Sequence of chain 5.G:
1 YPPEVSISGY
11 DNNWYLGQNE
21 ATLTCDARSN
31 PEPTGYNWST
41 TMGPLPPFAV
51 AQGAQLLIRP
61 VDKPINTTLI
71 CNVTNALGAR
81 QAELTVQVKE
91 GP

This protein binds this small molecule.
Small molecule (SMILES): CC(=O)N[C@H]1[C@H](O[C@H]2[C@H](O)[C@@H](NC(C)=O)CO[C@@H]2CO[C@@H]2O[C@@H](C)[C@@H](O)[C@@H](O)[C@@H]2O)O[C@H](CO)[C@@H](O[C@@H]2O[C@H](CO)[C@@H](O)[C@H](O)[C@@H]2O)[C@@H]1O

Binding-site contacts:
Ligand atom C8 contacts residue GLN87 of chain 5.G at 4.5 Å.
Ligand atom N2 contacts residue PRO64 of chain 5.G at 4.3 Å.
Ligand atom N2 contacts residue ILE65 of chain 5.G at 4.4 Å.
Ligand atom O5 contacts residue ASN66 of chain 5.G at 2.2 Å (h-bond).
Ligand atom C8 contacts residue PRO64 of chain 5.G at 3.4 Å (hydrophobic).
Ligand atom C5 contacts residue ASN66 of chain 5.G at 3.5 Å.
Ligand atom C2 contacts residue ASN66 of chain 5.G at 2.2 Å.
Ligand atom C7 contacts residue ASN66 of chain 5.G at 4.0 Å.
Ligand atom O7 contacts residue ASN66 of chain 5.G at 4.3 Å.
Ligand atom C1 contacts residue ASN66 of chain 5.G at 1.4 Å.
Ligand atom N2 contacts residue ASN66 of chain 5.G at 2.8 Å (h-bond).
Ligand atom C3 contacts residue ASN66 of chain 5.G at 3.6 Å.
Ligand atom C4 contacts residue ASN66 of chain 5.G at 4.0 Å.
Ligand atom O7 contacts residue PRO64 of chain 5.G at 3.9 Å.
Ligand atom C7 contacts residue PRO64 of chain 5.G at 3.8 Å (hydrophobic).